Binding-site contacts:
Ligand atom C25 contacts residue FP81 of chain 1.D at 0.0 Å.
Ligand atom C12 contacts residue FP81 of chain 1.D at 0.1 Å.
Ligand atom O18 contacts residue FP81 of chain 1.D at 0.1 Å (h-bond).
Ligand atom C14 contacts residue FP81 of chain 1.D at 0.1 Å.
Ligand atom C23 contacts residue GLU170 of chain 1.A at 2.9 Å.
Ligand atom C24 contacts residue FP81 of chain 1.D at 0.8 Å.
Ligand atom O22 contacts residue FP81 of chain 1.D at 0.9 Å (h-bond).
Ligand atom C26 contacts residue FP81 of chain 1.D at 1.6 Å.
Ligand atom C12 contacts residue CYS149 of chain 1.A at 3.2 Å (hydrophobic).
Ligand atom O20 contacts residue CYS149 of chain 1.A at 2.7 Å (h-bond).
Ligand atom C13 contacts residue FP81 of chain 1.D at 0.1 Å.
Ligand atom C28 contacts residue FP81 of chain 1.D at 3.1 Å.
Ligand atom O01 contacts residue GLU170 of chain 1.A at 3.1 Å (salt-bridge).
Ligand atom C16 contacts residue FP81 of chain 1.D at 0.1 Å.
Ligand atom C38 contacts residue FP81 of chain 1.D at 1.3 Å.
Ligand atom O21 contacts residue FP81 of chain 1.D at 0.5 Å (h-bond).
Ligand atom N03 contacts residue FP81 of chain 1.D at 0.5 Å (h-bond).
Ligand atom C11 contacts residue CYS149 of chain 1.A at 2.8 Å (hydrophobic).
Ligand atom C09 contacts residue FP81 of chain 1.D at 0.1 Å.
Ligand atom C17 contacts residue FP81 of chain 1.D at 0.1 Å.
Ligand atom O18 contacts residue HIS167 of chain 1.A at 2.8 Å (h-bond).
Ligand atom C37 contacts residue FP81 of chain 1.D at 1.3 Å.
Ligand atom C07 contacts residue FP81 of chain 1.D at 0.6 Å.
Ligand atom N10 contacts residue CYS149 of chain 1.A at 3.1 Å (h-bond).
Ligand atom C19 contacts residue FP81 of chain 1.D at 0.2 Å.
Ligand atom C05 contacts residue FP81 of chain 1.D at 0.4 Å.
Ligand atom O01 contacts residue FP81 of chain 1.D at 0.7 Å (h-bond).
Ligand atom O20 contacts residue FP81 of chain 1.D at 1.3 Å.
Ligand atom N15 contacts residue FP81 of chain 1.D at 0.1 Å (h-bond).
Ligand atom C19 contacts residue CYS149 of chain 1.A at 1.8 Å (hydrophobic).
Ligand atom C08 contacts residue FP81 of chain 1.D at 0.3 Å.
Ligand atom C04 contacts residue FP81 of chain 1.D at 0.2 Å.
Ligand atom N10 contacts residue HIS168 of chain 1.A at 3.0 Å (h-bond).
Ligand atom C23 contacts residue FP81 of chain 1.D at 1.0 Å.
Ligand atom N27 contacts residue FP81 of chain 1.D at 1.9 Å.
Ligand atom N03 contacts residue GLN193 of chain 1.A at 3.0 Å (h-bond).
Ligand atom N10 contacts residue FP81 of chain 1.D at 0.2 Å (h-bond).
Ligand atom C11 contacts residue FP81 of chain 1.D at 0.0 Å.
Ligand atom C02 contacts residue FP81 of chain 1.D at 0.6 Å.
Ligand atom C06 contacts residue FP81 of chain 1.D at 0.4 Å.

Sequence of chain 1.A:
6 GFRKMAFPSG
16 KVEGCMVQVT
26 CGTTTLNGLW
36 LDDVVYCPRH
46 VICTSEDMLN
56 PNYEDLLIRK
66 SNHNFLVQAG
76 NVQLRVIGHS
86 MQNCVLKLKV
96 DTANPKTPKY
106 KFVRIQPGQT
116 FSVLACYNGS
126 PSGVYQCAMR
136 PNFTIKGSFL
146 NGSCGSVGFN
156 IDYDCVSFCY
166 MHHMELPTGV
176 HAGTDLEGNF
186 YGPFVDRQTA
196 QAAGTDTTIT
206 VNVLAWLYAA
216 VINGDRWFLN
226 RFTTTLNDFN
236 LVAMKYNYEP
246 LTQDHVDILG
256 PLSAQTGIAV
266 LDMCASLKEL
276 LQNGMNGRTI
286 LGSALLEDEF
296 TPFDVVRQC

This small molecule binds to this protein.
Small molecule (SMILES): CC(C)C[C@H](NC(=O)OC1CC2(C1)CN(C(=O)Cc1ccccc1)C2)C(=O)N[C@@H](C[C@@H]1CCNC1=O)[C@@H](O)S(=O)(=O)O